This protein binds this small molecule.
Small molecule (SMILES): CC(=O)N[C@H]1[C@H](O[C@H]2[C@H](O)[C@@H](NC(C)=O)CO[C@@H]2CO)O[C@H](CO)[C@@H](O)[C@@H]1O

Binding-site contacts:
Ligand atom C3 contacts residue GLN88 of chain 3.B at 4.0 Å.
Ligand atom C3 contacts residue ASN80 of chain 3.B at 3.9 Å.
Ligand atom N2 contacts residue ASN80 of chain 3.B at 3.1 Å (h-bond).
Ligand atom C1 contacts residue ASN80 of chain 3.B at 1.4 Å.
Ligand atom C8 contacts residue ILE104 of chain 3.B at 3.7 Å (hydrophobic).
Ligand atom C4 contacts residue ASN80 of chain 3.B at 4.3 Å.
Ligand atom C5 contacts residue ASN80 of chain 3.B at 3.6 Å.
Ligand atom C6 contacts residue GLN88 of chain 3.B at 3.6 Å.
Ligand atom O5 contacts residue GLN88 of chain 3.B at 3.9 Å.
Ligand atom C7 contacts residue TYR87 of chain 3.B at 4.2 Å (hydrophobic).
Ligand atom C7 contacts residue GLN88 of chain 3.B at 3.3 Å.
Ligand atom C8 contacts residue GLY86 of chain 3.B at 4.0 Å.
Ligand atom C2 contacts residue GLN88 of chain 3.B at 4.2 Å.
Ligand atom C8 contacts residue TYR87 of chain 3.B at 4.1 Å (hydrophobic).
Ligand atom C2 contacts residue ASN80 of chain 3.B at 2.6 Å.
Ligand atom C8 contacts residue GLN88 of chain 3.B at 3.2 Å.
Ligand atom O5 contacts residue ASN80 of chain 3.B at 2.3 Å (h-bond).
Ligand atom C7 contacts residue ASN80 of chain 3.B at 3.3 Å.
Ligand atom O7 contacts residue GLN88 of chain 3.B at 3.0 Å (h-bond).
Ligand atom O7 contacts residue TYR87 of chain 3.B at 3.8 Å.
Ligand atom C8 contacts residue HIS90 of chain 3.B at 4.0 Å.
Ligand atom C5 contacts residue GLN88 of chain 3.B at 3.4 Å.
Ligand atom O7 contacts residue ASN80 of chain 3.B at 3.0 Å (h-bond).
Ligand atom C6 contacts residue ALA79 of chain 3.B at 4.4 Å (hydrophobic).
Ligand atom N2 contacts residue GLN88 of chain 3.B at 4.3 Å.
Ligand atom O4 contacts residue GLN88 of chain 3.B at 4.1 Å.
Ligand atom C4 contacts residue GLN88 of chain 3.B at 4.2 Å.
Ligand atom C1 contacts residue GLN88 of chain 3.B at 3.6 Å.

Sequence of chain 3.B:
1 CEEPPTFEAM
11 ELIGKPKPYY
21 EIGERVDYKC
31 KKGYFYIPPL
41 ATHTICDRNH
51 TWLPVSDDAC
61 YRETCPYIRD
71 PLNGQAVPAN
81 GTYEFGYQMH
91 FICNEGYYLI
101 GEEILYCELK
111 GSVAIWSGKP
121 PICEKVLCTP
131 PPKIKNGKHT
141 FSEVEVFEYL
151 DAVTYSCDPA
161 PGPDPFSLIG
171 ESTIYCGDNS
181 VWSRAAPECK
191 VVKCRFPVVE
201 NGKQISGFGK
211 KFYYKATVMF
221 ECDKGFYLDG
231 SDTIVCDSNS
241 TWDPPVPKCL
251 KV